A small-molecule ligand and the protein it binds are described below.
Small molecule (SMILES): OC[C@H]1O[C@@H](O)[C@H](O)[C@@H](O)[C@@H]1O

Binding-site contacts:
Ligand atom O5 contacts residue CYS257 of chain 4.A at 4.2 Å.
Ligand atom O2 contacts residue ASN258 of chain 4.A at 4.5 Å.
Ligand atom C1 contacts residue ASN258 of chain 4.A at 3.8 Å.
Ligand atom O1 contacts residue ASN258 of chain 4.A at 2.8 Å (h-bond).
Ligand atom O4 contacts residue THR304 of chain 4.A at 2.6 Å (h-bond).
Ligand atom C4 contacts residue CYS239 of chain 4.A at 3.8 Å (hydrophobic).
Ligand atom C2 contacts residue CYS257 of chain 4.A at 4.2 Å (hydrophobic).
Ligand atom C5 contacts residue CYS257 of chain 4.A at 4.3 Å (hydrophobic).
Ligand atom C6 contacts residue THR304 of chain 4.A at 4.4 Å.
Ligand atom C4 contacts residue CYS257 of chain 4.A at 3.7 Å (hydrophobic).
Ligand atom C3 contacts residue GLN236 of chain 4.A at 4.0 Å.
Ligand atom O4 contacts residue CYS257 of chain 4.A at 4.5 Å.
Ligand atom O3 contacts residue LEU303 of chain 4.A at 3.9 Å.
Ligand atom O3 contacts residue THR304 of chain 4.A at 3.7 Å.
Ligand atom O3 contacts residue CYS239 of chain 4.A at 3.8 Å.
Ligand atom O4 contacts residue CYS239 of chain 4.A at 4.2 Å.
Ligand atom C2 contacts residue GLN236 of chain 4.A at 3.7 Å.
Ligand atom C3 contacts residue CYS239 of chain 4.A at 4.3 Å (hydrophobic).
Ligand atom C2 contacts residue ASN258 of chain 4.A at 4.2 Å.
Ligand atom O3 contacts residue GLN236 of chain 4.A at 3.1 Å (h-bond).
Ligand atom O5 contacts residue ASN258 of chain 4.A at 4.0 Å.
Ligand atom O2 contacts residue GLN236 of chain 4.A at 3.0 Å (h-bond).
Ligand atom C6 contacts residue CYS257 of chain 4.A at 4.1 Å (hydrophobic).
Ligand atom C4 contacts residue THR304 of chain 4.A at 3.6 Å.

Sequence of chain 4.A:
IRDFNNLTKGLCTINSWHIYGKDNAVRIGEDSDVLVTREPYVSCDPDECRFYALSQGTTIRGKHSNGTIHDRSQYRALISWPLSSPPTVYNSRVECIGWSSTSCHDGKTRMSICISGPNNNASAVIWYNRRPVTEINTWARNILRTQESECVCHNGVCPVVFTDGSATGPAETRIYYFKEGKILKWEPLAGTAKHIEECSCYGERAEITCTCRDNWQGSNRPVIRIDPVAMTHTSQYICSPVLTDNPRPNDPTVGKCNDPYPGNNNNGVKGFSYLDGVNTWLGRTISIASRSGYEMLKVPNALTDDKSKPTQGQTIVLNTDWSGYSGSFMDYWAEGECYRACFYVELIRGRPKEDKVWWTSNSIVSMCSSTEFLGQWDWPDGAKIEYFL